Binding-site contacts:
Ligand atom O7 contacts residue HIS123 of chain 1.C at 3.8 Å.
Ligand atom C5 contacts residue ASN106 of chain 1.C at 3.7 Å.
Ligand atom N2 contacts residue HIS123 of chain 1.C at 4.2 Å.
Ligand atom C8 contacts residue HIS123 of chain 1.C at 3.6 Å.
Ligand atom C4 contacts residue ASN106 of chain 1.C at 4.3 Å.
Ligand atom C2 contacts residue ASP271 of chain 1.C at 4.0 Å.
Ligand atom C7 contacts residue ARG90 of chain 1.O at 4.1 Å.
Ligand atom O5 contacts residue HIS123 of chain 1.C at 4.5 Å.
Ligand atom C7 contacts residue ASP271 of chain 1.C at 2.8 Å.
Ligand atom O4 contacts residue HIS123 of chain 1.C at 4.1 Å.
Ligand atom C8 contacts residue ASN106 of chain 1.C at 3.8 Å.
Ligand atom C6 contacts residue HIS123 of chain 1.C at 4.0 Å.
Ligand atom O7 contacts residue ASP271 of chain 1.C at 3.6 Å.
Ligand atom C8 contacts residue LEU125 of chain 1.C at 3.8 Å (hydrophobic).
Ligand atom N2 contacts residue ASP271 of chain 1.C at 3.6 Å.
Ligand atom C1 contacts residue ASP271 of chain 1.C at 4.3 Å.
Ligand atom O7 contacts residue ARG90 of chain 1.O at 3.2 Å (salt-bridge).
Ligand atom N2 contacts residue ASN106 of chain 1.C at 3.0 Å (h-bond).
Ligand atom C3 contacts residue ASN106 of chain 1.C at 3.9 Å.
Ligand atom C7 contacts residue ASN106 of chain 1.C at 3.7 Å.
Ligand atom C7 contacts residue HIS123 of chain 1.C at 3.6 Å.
Ligand atom C2 contacts residue ASN106 of chain 1.C at 2.5 Å.
Ligand atom C3 contacts residue ASP271 of chain 1.C at 4.0 Å.
Ligand atom C5 contacts residue HIS123 of chain 1.C at 3.9 Å.
Ligand atom C8 contacts residue ASP271 of chain 1.C at 1.4 Å.
Ligand atom C1 contacts residue ASN106 of chain 1.C at 1.4 Å.
Ligand atom O5 contacts residue ASN106 of chain 1.C at 2.4 Å (h-bond).

Sequence of chain 1.C:
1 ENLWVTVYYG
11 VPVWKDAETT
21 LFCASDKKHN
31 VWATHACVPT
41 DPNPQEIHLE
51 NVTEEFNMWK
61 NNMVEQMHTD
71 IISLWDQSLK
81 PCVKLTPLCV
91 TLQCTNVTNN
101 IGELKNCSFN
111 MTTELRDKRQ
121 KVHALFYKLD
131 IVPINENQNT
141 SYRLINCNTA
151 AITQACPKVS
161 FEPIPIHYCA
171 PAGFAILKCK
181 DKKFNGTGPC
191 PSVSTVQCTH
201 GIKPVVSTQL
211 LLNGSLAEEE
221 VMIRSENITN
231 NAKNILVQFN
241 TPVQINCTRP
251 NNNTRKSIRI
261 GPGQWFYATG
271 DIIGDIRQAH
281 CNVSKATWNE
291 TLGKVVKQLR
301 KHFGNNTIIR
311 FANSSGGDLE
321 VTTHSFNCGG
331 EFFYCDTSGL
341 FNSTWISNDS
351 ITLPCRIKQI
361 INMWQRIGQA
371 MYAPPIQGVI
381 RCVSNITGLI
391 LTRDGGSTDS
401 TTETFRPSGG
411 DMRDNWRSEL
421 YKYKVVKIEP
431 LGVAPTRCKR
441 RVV

This small molecule binds to this protein.
Small molecule (SMILES): CC(=O)N[C@H]1[C@H](O[C@H]2[C@H](O)[C@@H](NC(C)=O)CO[C@@H]2CO)O[C@H](CO)[C@@H](O)[C@@H]1O

Sequence of chain 1.O:
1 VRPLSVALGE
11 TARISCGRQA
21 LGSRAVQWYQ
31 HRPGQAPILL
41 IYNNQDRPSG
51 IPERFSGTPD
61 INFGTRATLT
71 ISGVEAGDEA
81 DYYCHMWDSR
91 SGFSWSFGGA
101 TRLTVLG